Binding-site contacts:
Ligand atom C2 contacts residue ASN93 of chain 1.A at 2.6 Å.
Ligand atom O6 contacts residue ASN93 of chain 1.A at 3.6 Å.
Ligand atom C1 contacts residue ASN93 of chain 1.A at 1.3 Å.
Ligand atom O5 contacts residue HIS55 of chain 1.A at 3.6 Å.
Ligand atom C6 contacts residue ASN93 of chain 1.A at 4.1 Å.
Ligand atom C6 contacts residue THR95 of chain 1.A at 4.5 Å.
Ligand atom C5 contacts residue ASN93 of chain 1.A at 3.4 Å.
Ligand atom N2 contacts residue ASN93 of chain 1.A at 3.0 Å (h-bond).
Ligand atom O6 contacts residue HIS55 of chain 1.A at 3.8 Å.
Ligand atom O6 contacts residue THR95 of chain 1.A at 3.9 Å.
Ligand atom O7 contacts residue ASN93 of chain 1.A at 3.3 Å (h-bond).
Ligand atom C3 contacts residue ASN93 of chain 1.A at 3.8 Å.
Ligand atom C1 contacts residue HIS55 of chain 1.A at 4.0 Å.
Ligand atom O5 contacts residue ASN93 of chain 1.A at 2.3 Å (h-bond).
Ligand atom C7 contacts residue ASN93 of chain 1.A at 3.4 Å.
Ligand atom C4 contacts residue ASN93 of chain 1.A at 4.2 Å.

A protein and the small-molecule ligand that binds it are described below.
Small molecule (SMILES): CC(=O)N[C@@H]1[C@@H](O)[C@H](O)[C@@H](CO)O[C@H]1O

Sequence of chain 1.A:
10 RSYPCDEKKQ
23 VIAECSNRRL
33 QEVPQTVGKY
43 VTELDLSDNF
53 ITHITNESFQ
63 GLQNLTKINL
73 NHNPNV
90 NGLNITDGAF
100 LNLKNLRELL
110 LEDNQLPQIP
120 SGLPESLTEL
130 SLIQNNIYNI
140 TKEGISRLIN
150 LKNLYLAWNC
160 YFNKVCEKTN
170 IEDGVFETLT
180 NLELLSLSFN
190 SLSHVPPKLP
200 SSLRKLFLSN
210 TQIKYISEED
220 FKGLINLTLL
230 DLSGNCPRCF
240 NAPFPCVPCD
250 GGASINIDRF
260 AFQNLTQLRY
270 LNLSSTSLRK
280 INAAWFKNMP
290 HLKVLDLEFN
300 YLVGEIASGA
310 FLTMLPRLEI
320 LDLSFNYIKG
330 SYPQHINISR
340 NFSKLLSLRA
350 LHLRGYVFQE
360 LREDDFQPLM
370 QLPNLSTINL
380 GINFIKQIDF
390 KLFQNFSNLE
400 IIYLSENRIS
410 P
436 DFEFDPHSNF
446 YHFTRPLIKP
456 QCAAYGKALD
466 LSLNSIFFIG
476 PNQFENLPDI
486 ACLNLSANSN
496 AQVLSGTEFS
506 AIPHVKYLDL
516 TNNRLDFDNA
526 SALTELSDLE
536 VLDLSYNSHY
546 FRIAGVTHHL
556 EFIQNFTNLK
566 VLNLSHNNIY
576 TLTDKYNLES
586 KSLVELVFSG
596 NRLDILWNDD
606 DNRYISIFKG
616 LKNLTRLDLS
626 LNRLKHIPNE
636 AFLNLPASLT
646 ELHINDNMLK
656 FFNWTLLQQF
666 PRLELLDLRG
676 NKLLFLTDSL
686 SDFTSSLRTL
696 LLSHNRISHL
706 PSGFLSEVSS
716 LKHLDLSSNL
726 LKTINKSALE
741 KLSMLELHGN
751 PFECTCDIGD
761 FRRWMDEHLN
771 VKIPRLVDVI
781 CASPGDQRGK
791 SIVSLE